The protein below binds the small molecule below.
Small molecule (SMILES): Cc1[nH]c(C(=O)Nc2nc3ccc(NC(=O)CCN)cc3s2)c(Cl)c1Cl

Sequence of chain 1.A:
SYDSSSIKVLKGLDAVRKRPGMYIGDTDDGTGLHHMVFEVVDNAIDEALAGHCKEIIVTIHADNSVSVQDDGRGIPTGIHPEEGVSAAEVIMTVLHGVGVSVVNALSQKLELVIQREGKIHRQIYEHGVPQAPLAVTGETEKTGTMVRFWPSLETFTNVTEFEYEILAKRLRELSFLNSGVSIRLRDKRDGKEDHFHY

Binding-site contacts:
Ligand atom C6 contacts residue PRO79 of chain 1.A at 3.7 Å (hydrophobic).
Ligand atom C13 contacts residue PRO79 of chain 1.A at 3.8 Å (hydrophobic).
Ligand atom O1 contacts residue ASP73 of chain 1.A at 3.7 Å.
Ligand atom C12 contacts residue ARG136 of chain 1.A at 3.9 Å.
Ligand atom CL2 contacts residue ASN46 of chain 1.A at 3.6 Å.
Ligand atom C1 contacts residue ASP73 of chain 1.A at 3.4 Å.
Ligand atom S1 contacts residue GLU50 of chain 1.A at 3.4 Å (salt-bridge).
Ligand atom C10 contacts residue ARG76 of chain 1.A at 3.5 Å.
Ligand atom C4 contacts residue ILE78 of chain 1.A at 3.7 Å (hydrophobic).
Ligand atom CL2 contacts residue VAL120 of chain 1.A at 3.8 Å.
Ligand atom C14 contacts residue GLU50 of chain 1.A at 3.9 Å.
Ligand atom C14 contacts residue PRO79 of chain 1.A at 3.7 Å (hydrophobic).
Ligand atom N4 contacts residue ARG76 of chain 1.A at 3.3 Å (salt-bridge).
Ligand atom C10 contacts residue ARG136 of chain 1.A at 3.9 Å.
Ligand atom O2 contacts residue ARG76 of chain 1.A at 3.7 Å.
Ligand atom C15 contacts residue ILE78 of chain 1.A at 3.6 Å (hydrophobic).
Ligand atom N2 contacts residue ILE78 of chain 1.A at 3.9 Å.
Ligand atom C7 contacts residue PRO79 of chain 1.A at 3.9 Å (hydrophobic).
Ligand atom N1 contacts residue THR165 of chain 1.A at 3.6 Å.
Ligand atom N4 contacts residue PRO79 of chain 1.A at 3.9 Å.
Ligand atom N1 contacts residue ASP73 of chain 1.A at 2.8 Å (salt-bridge).
Ligand atom C9 contacts residue ARG76 of chain 1.A at 3.5 Å.
Ligand atom O1 contacts residue THR165 of chain 1.A at 3.7 Å.
Ligand atom S1 contacts residue GLY77 of chain 1.A at 3.6 Å (h-bond).
Ligand atom CL1 contacts residue ILE94 of chain 1.A at 3.9 Å.
Ligand atom C3 contacts residue ASP73 of chain 1.A at 3.9 Å.
Ligand atom C15 contacts residue ASN46 of chain 1.A at 3.7 Å.
Ligand atom C14 contacts residue ARG76 of chain 1.A at 3.6 Å.
Ligand atom C2 contacts residue THR165 of chain 1.A at 3.7 Å.
Ligand atom CL1 contacts residue ASN46 of chain 1.A at 3.9 Å.
Ligand atom O1 contacts residue GLU50 of chain 1.A at 3.6 Å.
Ligand atom C16 contacts residue ASN46 of chain 1.A at 3.5 Å.
Ligand atom O2 contacts residue ARG136 of chain 1.A at 2.9 Å (salt-bridge).
Ligand atom C3 contacts residue ILE78 of chain 1.A at 3.7 Å (hydrophobic).
Ligand atom C8 contacts residue PRO79 of chain 1.A at 3.7 Å (hydrophobic).
Ligand atom C1 contacts residue THR165 of chain 1.A at 3.9 Å.
Ligand atom C2 contacts residue ASP73 of chain 1.A at 3.5 Å.
Ligand atom CL1 contacts residue ILE78 of chain 1.A at 3.6 Å.
Ligand atom C9 contacts residue PRO79 of chain 1.A at 3.5 Å (hydrophobic).
Ligand atom C13 contacts residue ARG76 of chain 1.A at 3.3 Å.